This protein binds this small molecule.
Small molecule (SMILES): CCc1nc(N)nc(N)c1-c1ccc(Cl)cc1

Sequence of chain 1.A:
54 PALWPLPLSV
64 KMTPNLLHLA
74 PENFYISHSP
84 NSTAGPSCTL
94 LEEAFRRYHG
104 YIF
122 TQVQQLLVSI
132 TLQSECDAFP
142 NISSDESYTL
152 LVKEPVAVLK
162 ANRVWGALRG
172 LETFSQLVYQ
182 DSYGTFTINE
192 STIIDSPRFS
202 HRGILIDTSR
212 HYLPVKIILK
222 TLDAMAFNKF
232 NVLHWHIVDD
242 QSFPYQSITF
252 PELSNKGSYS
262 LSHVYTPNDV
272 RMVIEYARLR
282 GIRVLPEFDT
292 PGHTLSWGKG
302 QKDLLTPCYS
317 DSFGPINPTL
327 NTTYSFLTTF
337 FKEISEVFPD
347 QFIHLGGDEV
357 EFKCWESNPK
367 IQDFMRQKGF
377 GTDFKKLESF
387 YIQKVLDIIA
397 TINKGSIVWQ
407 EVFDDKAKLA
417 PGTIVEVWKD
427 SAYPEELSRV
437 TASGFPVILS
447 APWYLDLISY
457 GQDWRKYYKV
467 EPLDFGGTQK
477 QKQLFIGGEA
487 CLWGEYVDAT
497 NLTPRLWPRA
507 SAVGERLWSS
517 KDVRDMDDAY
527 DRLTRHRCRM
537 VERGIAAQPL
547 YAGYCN

Sequence of chain 2.A:
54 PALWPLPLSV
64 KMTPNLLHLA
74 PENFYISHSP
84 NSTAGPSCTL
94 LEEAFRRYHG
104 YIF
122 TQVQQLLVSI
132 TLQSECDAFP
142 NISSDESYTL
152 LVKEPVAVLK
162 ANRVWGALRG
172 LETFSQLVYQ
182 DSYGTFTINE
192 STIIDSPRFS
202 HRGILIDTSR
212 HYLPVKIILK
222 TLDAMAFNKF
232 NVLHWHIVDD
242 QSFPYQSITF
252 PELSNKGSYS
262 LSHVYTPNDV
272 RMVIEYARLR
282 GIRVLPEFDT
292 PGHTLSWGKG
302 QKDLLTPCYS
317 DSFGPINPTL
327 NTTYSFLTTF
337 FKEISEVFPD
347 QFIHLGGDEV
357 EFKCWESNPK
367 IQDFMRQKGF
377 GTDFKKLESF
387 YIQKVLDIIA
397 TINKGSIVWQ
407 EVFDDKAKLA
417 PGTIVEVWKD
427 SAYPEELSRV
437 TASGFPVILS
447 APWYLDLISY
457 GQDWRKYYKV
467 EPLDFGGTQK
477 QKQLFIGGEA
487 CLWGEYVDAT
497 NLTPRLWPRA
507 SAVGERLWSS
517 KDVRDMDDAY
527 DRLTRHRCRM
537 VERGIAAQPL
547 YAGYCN

Binding-site contacts:
Ligand atom C15 contacts residue ASP354 of chain 2.A at 3.7 Å.
Ligand atom N6 contacts residue GLU355 of chain 2.A at 3.7 Å.
Ligand atom C2 contacts residue TRP489 of chain 2.A at 3.5 Å (hydrophobic).
Ligand atom C9 contacts residue TYR450 of chain 2.A at 3.8 Å (hydrophobic).
Ligand atom C5 contacts residue TRP489 of chain 2.A at 3.8 Å (hydrophobic).
Ligand atom C3 contacts residue TRP489 of chain 2.A at 3.7 Å (hydrophobic).
Ligand atom N14 contacts residue ASP354 of chain 2.A at 3.4 Å (salt-bridge).
Ligand atom N6 contacts residue HIS294 of chain 2.A at 3.8 Å.
Ligand atom N14 contacts residue ARG211 of chain 2.A at 3.8 Å.
Ligand atom C2 contacts residue ASP354 of chain 2.A at 3.4 Å.
Ligand atom C2 contacts residue HIS294 of chain 2.A at 3.4 Å.
Ligand atom N1 contacts residue TRP489 of chain 2.A at 3.5 Å.
Ligand atom CL1 contacts residue LEU453 of chain 2.A at 3.4 Å.
Ligand atom C3 contacts residue ARG211 of chain 2.A at 3.8 Å.
Ligand atom C5 contacts residue ASP354 of chain 2.A at 3.5 Å.
Ligand atom N6 contacts residue TRP489 of chain 2.A at 3.7 Å.
Ligand atom N1 contacts residue HIS294 of chain 2.A at 3.7 Å.
Ligand atom CL1 contacts residue TYR450 of chain 2.A at 3.9 Å.
Ligand atom C11 contacts residue TYR450 of chain 2.A at 3.7 Å (hydrophobic).
Ligand atom N6 contacts residue ASP354 of chain 2.A at 2.7 Å (salt-bridge).
Ligand atom C12 contacts residue TRP424 of chain 2.A at 3.5 Å (hydrophobic).
Ligand atom C15 contacts residue TRP424 of chain 2.A at 3.6 Å (hydrophobic).
Ligand atom C8 contacts residue TRP489 of chain 2.A at 3.5 Å (hydrophobic).
Ligand atom N13 contacts residue TRP489 of chain 2.A at 3.9 Å.
Ligand atom N14 contacts residue ASP240 of chain 2.A at 3.1 Å (salt-bridge).
Ligand atom C9 contacts residue ASP452 of chain 2.A at 3.4 Å.
Ligand atom C5 contacts residue GLU355 of chain 2.A at 3.8 Å.
Ligand atom N13 contacts residue GLU491 of chain 2.A at 2.6 Å (salt-bridge).
Ligand atom N14 contacts residue HIS237 of chain 2.A at 3.6 Å.
Ligand atom N14 contacts residue TRP489 of chain 2.A at 3.8 Å.
Ligand atom C11 contacts residue TRP424 of chain 2.A at 3.8 Å (hydrophobic).
Ligand atom N13 contacts residue ARG211 of chain 2.A at 3.6 Å (salt-bridge).
Ligand atom C3 contacts residue GLU491 of chain 2.A at 3.9 Å.
Ligand atom N14 contacts residue HIS294 of chain 2.A at 3.0 Å.
Ligand atom C16 contacts residue ASP354 of chain 2.A at 3.5 Å.
Ligand atom N1 contacts residue ARG211 of chain 2.A at 3.0 Å (salt-bridge).
Ligand atom C2 contacts residue ARG211 of chain 2.A at 3.8 Å.
Ligand atom C16 contacts residue TRP424 of chain 2.A at 3.5 Å (hydrophobic).
Ligand atom C10 contacts residue TYR450 of chain 2.A at 3.6 Å (hydrophobic).
Ligand atom N14 contacts residue ASP290 of chain 2.A at 3.7 Å.